Binding-site contacts:
Ligand atom O34 contacts residue TRP257 of chain 1.A at 3.8 Å.
Ligand atom C5 contacts residue GLY260 of chain 1.A at 3.5 Å.
Ligand atom C16 contacts residue HIS73 of chain 1.A at 3.4 Å.
Ligand atom C6 contacts residue CYS261 of chain 1.A at 3.6 Å (hydrophobic).
Ligand atom C14 contacts residue TRP80 of chain 1.A at 3.4 Å (hydrophobic).
Ligand atom C37 contacts residue ILE209 of chain 1.A at 2.6 Å (hydrophobic).
Ligand atom C16 contacts residue TRP80 of chain 1.A at 3.8 Å (hydrophobic).
Ligand atom N2 contacts residue ALA230 of chain 1.A at 3.4 Å (h-bond).
Ligand atom N10 contacts residue TRP80 of chain 1.A at 3.4 Å.
Ligand atom C31 contacts residue GLY258 of chain 1.A at 3.3 Å.
Ligand atom C38 contacts residue ILE209 of chain 1.A at 3.0 Å (hydrophobic).
Ligand atom O34 contacts residue ILE209 of chain 1.A at 3.5 Å.
Ligand atom C6 contacts residue GLU232 of chain 1.A at 3.6 Å.
Ligand atom C6 contacts residue CYS231 of chain 1.A at 3.0 Å (hydrophobic).
Ligand atom O13 contacts residue GLY258 of chain 1.A at 2.6 Å (h-bond).
Ligand atom C32 contacts residue GLU259 of chain 1.A at 3.8 Å.
Ligand atom C14 contacts residue TYR77 of chain 1.A at 3.6 Å (hydrophobic).
Ligand atom C32 contacts residue GLY258 of chain 1.A at 2.6 Å.
Ligand atom C6 contacts residue ALA230 of chain 1.A at 3.9 Å (hydrophobic).
Ligand atom C3 contacts residue VAL255 of chain 1.A at 3.7 Å (hydrophobic).
Ligand atom N1 contacts residue TRP257 of chain 1.A at 3.8 Å.
Ligand atom C1 contacts residue SER256 of chain 1.A at 3.8 Å.
Ligand atom C38 contacts residue ASN125 of chain 1.A at 3.9 Å.
Ligand atom O34 contacts residue GLU259 of chain 1.A at 3.2 Å.
Ligand atom C6 contacts residue GLY260 of chain 1.A at 3.7 Å.
Ligand atom C7 contacts residue GLU232 of chain 1.A at 3.7 Å.
Ligand atom C36 contacts residue ILE209 of chain 1.A at 3.5 Å (hydrophobic).
Ligand atom N1 contacts residue SER256 of chain 1.A at 3.3 Å (h-bond).
Ligand atom C08 contacts residue TRP80 of chain 1.A at 3.9 Å (hydrophobic).
Ligand atom C2 contacts residue CYS231 of chain 1.A at 3.7 Å (hydrophobic).
Ligand atom N2 contacts residue ASP229 of chain 1.A at 3.2 Å (salt-bridge).
Ligand atom O09 contacts residue TRP80 of chain 1.A at 3.7 Å.
Ligand atom C15 contacts residue TRP80 of chain 1.A at 3.3 Å (hydrophobic).
Ligand atom O13 contacts residue TRP257 of chain 1.A at 3.4 Å.
Ligand atom N07 contacts residue GLY258 of chain 1.A at 3.8 Å.
Ligand atom C1 contacts residue SER235 of chain 1.A at 3.2 Å.
Ligand atom C17 contacts residue SER256 of chain 1.A at 3.6 Å.
Ligand atom C7 contacts residue CYS231 of chain 1.A at 3.5 Å (hydrophobic).
Ligand atom C12 contacts residue GLY258 of chain 1.A at 3.5 Å.
Ligand atom N2 contacts residue GLY260 of chain 1.A at 2.9 Å (h-bond).

The small molecule below binds the protein below.
Small molecule (SMILES): NC1CCC(CNC(=O)[C@@H]2C=CCn3c(=O)n(CCS(=O)(=O)c4ccccc4)c(=O)n32)CC1

Sequence of chain 1.A:
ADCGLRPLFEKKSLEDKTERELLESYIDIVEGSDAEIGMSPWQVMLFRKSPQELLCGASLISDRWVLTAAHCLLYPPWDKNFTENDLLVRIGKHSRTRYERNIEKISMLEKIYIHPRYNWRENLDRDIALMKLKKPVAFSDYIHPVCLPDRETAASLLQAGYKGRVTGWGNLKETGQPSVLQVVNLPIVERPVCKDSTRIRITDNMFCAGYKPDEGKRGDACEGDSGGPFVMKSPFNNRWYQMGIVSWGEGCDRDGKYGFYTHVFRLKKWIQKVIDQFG